Binding-site contacts:
Ligand atom C2 contacts residue HIS180 of chain 1.G at 3.4 Å.
Ligand atom C14 contacts residue ASN239 of chain 1.A at 4.2 Å.
Ligand atom O1 contacts residue LYS183 of chain 1.G at 4.4 Å.
Ligand atom C27 contacts residue TRP165 of chain 1.G at 3.7 Å (hydrophobic).
Ligand atom C4 contacts residue LYS183 of chain 1.G at 3.7 Å.
Ligand atom C16 contacts residue ASN239 of chain 1.A at 4.3 Å.
Ligand atom C15 contacts residue ASN239 of chain 1.A at 3.9 Å.
Ligand atom C15 contacts residue TYR236 of chain 1.A at 3.7 Å (hydrophobic).
Ligand atom C16 contacts residue ILE243 of chain 1.A at 3.9 Å (hydrophobic).
Ligand atom C6 contacts residue TRP235 of chain 1.A at 3.5 Å (hydrophobic).
Ligand atom C6 contacts residue ASN239 of chain 1.A at 3.2 Å.
Ligand atom C19 contacts residue TRP235 of chain 1.A at 4.3 Å (hydrophobic).
Ligand atom C7 contacts residue TRP235 of chain 1.A at 3.5 Å (hydrophobic).
Ligand atom C1 contacts residue CLR1 of chain 1.O at 3.7 Å.
Ligand atom C8 contacts residue TRP235 of chain 1.A at 4.0 Å (hydrophobic).
Ligand atom C16 contacts residue TYR236 of chain 1.A at 4.3 Å (hydrophobic).
Ligand atom C1 contacts residue HIS180 of chain 1.G at 4.0 Å.
Ligand atom C5 contacts residue TRP235 of chain 1.A at 4.2 Å (hydrophobic).
Ligand atom C25 contacts residue ILE256 of chain 1.G at 3.8 Å (hydrophobic).
Ligand atom C7 contacts residue TYR236 of chain 1.A at 4.4 Å (hydrophobic).
Ligand atom C12 contacts residue CLR1 of chain 1.O at 3.8 Å.
Ligand atom C5 contacts residue ASN239 of chain 1.A at 4.2 Å.
Ligand atom C21 contacts residue CLR1 of chain 1.O at 3.8 Å.
Ligand atom C18 contacts residue VAL172 of chain 1.G at 3.8 Å (hydrophobic).
Ligand atom C11 contacts residue CLR1 of chain 1.O at 4.1 Å.
Ligand atom C12 contacts residue TYR175 of chain 1.G at 4.4 Å (hydrophobic).
Ligand atom C19 contacts residue LYS183 of chain 1.G at 4.4 Å.
Ligand atom C17 contacts residue ILE243 of chain 1.A at 3.8 Å (hydrophobic).
Ligand atom C26 contacts residue TRP165 of chain 1.G at 4.1 Å (hydrophobic).
Ligand atom C7 contacts residue ASN239 of chain 1.A at 3.4 Å.
Ligand atom C11 contacts residue TYR175 of chain 1.G at 3.9 Å (hydrophobic).
Ligand atom C21 contacts residue VAL172 of chain 1.G at 4.1 Å (hydrophobic).
Ligand atom C16 contacts residue LEU240 of chain 1.A at 3.9 Å (hydrophobic).
Ligand atom C18 contacts residue TYR236 of chain 1.A at 3.9 Å (hydrophobic).
Ligand atom C15 contacts residue LEU240 of chain 1.A at 4.0 Å (hydrophobic).
Ligand atom C26 contacts residue MET252 of chain 1.G at 3.9 Å (hydrophobic).
Ligand atom C25 contacts residue TRP165 of chain 1.G at 4.1 Å (hydrophobic).
Ligand atom C19 contacts residue HIS180 of chain 1.G at 3.6 Å.
Ligand atom C20 contacts residue VAL172 of chain 1.G at 4.4 Å (hydrophobic).
Ligand atom C18 contacts residue ILE176 of chain 1.G at 3.9 Å (hydrophobic).

Sequence of chain 1.G:
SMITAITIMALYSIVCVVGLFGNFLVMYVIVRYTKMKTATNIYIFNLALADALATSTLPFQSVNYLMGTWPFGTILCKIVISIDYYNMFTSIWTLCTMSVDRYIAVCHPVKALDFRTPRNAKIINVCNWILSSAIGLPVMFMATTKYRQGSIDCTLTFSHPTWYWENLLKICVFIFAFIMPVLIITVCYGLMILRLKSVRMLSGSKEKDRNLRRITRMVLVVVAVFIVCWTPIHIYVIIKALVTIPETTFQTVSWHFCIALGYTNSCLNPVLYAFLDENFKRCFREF

Sequence of chain 1.A:
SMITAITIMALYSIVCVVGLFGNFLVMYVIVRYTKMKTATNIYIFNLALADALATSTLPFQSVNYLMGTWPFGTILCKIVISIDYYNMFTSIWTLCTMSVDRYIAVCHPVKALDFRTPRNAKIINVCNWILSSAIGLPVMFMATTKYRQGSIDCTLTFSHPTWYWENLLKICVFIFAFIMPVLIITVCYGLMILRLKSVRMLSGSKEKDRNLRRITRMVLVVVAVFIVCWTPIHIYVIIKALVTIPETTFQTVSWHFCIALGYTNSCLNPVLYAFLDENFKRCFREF

The protein below binds the small molecule below.
Small molecule (SMILES): CC(C)CCC[C@@H](C)[C@H]1CC[C@H]2[C@@H]3CC=C4C[C@@H](O)CC[C@]4(C)[C@H]3CC[C@]12C